Sequence of chain 1.A:
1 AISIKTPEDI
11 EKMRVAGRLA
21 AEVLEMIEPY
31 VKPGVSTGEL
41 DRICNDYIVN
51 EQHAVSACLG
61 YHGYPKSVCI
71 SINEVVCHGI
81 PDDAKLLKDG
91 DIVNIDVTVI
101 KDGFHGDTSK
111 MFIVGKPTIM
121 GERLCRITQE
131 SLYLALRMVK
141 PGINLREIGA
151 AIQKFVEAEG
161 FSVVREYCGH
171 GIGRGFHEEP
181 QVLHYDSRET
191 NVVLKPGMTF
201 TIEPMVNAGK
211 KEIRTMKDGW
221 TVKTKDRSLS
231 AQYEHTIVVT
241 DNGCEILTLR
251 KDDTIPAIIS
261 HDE

A small-molecule ligand and the protein it binds are described below.
Small molecule (SMILES): [H]/N=C1\N=NC(N)=C1/N=N/c1ccccc1C(F)(F)F

Binding-site contacts:
Ligand atom N2 contacts residue HIS177 of chain 1.A at 3.7 Å.
Ligand atom N4 contacts residue HIS170 of chain 1.A at 3.7 Å.
Ligand atom N5 contacts residue ASP96 of chain 1.A at 3.7 Å.
Ligand atom C5 contacts residue TYR61 of chain 1.A at 3.6 Å (hydrophobic).
Ligand atom C9 contacts residue HIS177 of chain 1.A at 3.6 Å.
Ligand atom C1 contacts residue TYR61 of chain 1.A at 3.7 Å (hydrophobic).
Ligand atom C9 contacts residue GLU203 of chain 1.A at 3.8 Å.
Ligand atom C9 contacts residue CO1 of chain 1.B at 3.2 Å.
Ligand atom C6 contacts residue TYR61 of chain 1.A at 3.4 Å (hydrophobic).
Ligand atom N3 contacts residue HIS170 of chain 1.A at 3.5 Å (h-bond).
Ligand atom N6 contacts residue CO1 of chain 1.B at 2.8 Å.
Ligand atom F1 contacts residue TYR64 of chain 1.A at 3.1 Å.
Ligand atom C10 contacts residue ASP96 of chain 1.A at 3.6 Å.
Ligand atom N5 contacts residue PHE176 of chain 1.A at 3.2 Å.
Ligand atom C2 contacts residue TYR61 of chain 1.A at 3.6 Å (hydrophobic).
Ligand atom N6 contacts residue GLU203 of chain 1.A at 3.7 Å.
Ligand atom F2 contacts residue PHE176 of chain 1.A at 3.4 Å.
Ligand atom N3 contacts residue CO1 of chain 1.B at 2.1 Å.
Ligand atom N5 contacts residue CO1 of chain 1.C at 3.5 Å.
Ligand atom N4 contacts residue HIS177 of chain 1.A at 3.1 Å (h-bond).
Ligand atom C2 contacts residue TRP220 of chain 1.A at 3.6 Å (hydrophobic).
Ligand atom N6 contacts residue ASP107 of chain 1.A at 3.1 Å (salt-bridge).
Ligand atom N5 contacts residue THR98 of chain 1.A at 3.7 Å.
Ligand atom N6 contacts residue CO1 of chain 1.C at 2.3 Å.
Ligand atom F2 contacts residue TYR61 of chain 1.A at 3.8 Å.
Ligand atom C4 contacts residue TYR61 of chain 1.A at 3.7 Å (hydrophobic).
Ligand atom C6 contacts residue TRP220 of chain 1.A at 3.3 Å (hydrophobic).
Ligand atom N1 contacts residue PHE176 of chain 1.A at 3.8 Å.
Ligand atom C10 contacts residue PHE176 of chain 1.A at 3.4 Å (hydrophobic).
Ligand atom C8 contacts residue HIS177 of chain 1.A at 3.8 Å.
Ligand atom C8 contacts residue PHE176 of chain 1.A at 3.6 Å (hydrophobic).
Ligand atom N3 contacts residue CO1 of chain 1.C at 3.3 Å.
Ligand atom C10 contacts residue CO1 of chain 1.C at 3.2 Å.
Ligand atom N6 contacts residue GLU234 of chain 1.A at 3.6 Å.
Ligand atom N3 contacts residue ASP107 of chain 1.A at 3.7 Å.
Ligand atom N3 contacts residue GLU203 of chain 1.A at 2.8 Å (salt-bridge).
Ligand atom F1 contacts residue CYS58 of chain 1.A at 3.6 Å.
Ligand atom F3 contacts residue CYS69 of chain 1.A at 2.9 Å.
Ligand atom C3 contacts residue TYR61 of chain 1.A at 3.5 Å (hydrophobic).
Ligand atom N6 contacts residue ASP96 of chain 1.A at 3.0 Å (salt-bridge).